This small molecule binds to this protein.
Small molecule (SMILES): CC(C)C[C@H](NC(=O)CN)C(=O)N[C@H](C(=O)N[C@H](C(=O)NCC(=O)N[C@@H](CO)C(=O)N[C@@H](CC(C)C)C(=O)N[C@@H](CCCN=C(N)N)C(=O)NCC=O)C(C)C)[C@@H](C)O

Binding-site contacts:
Ligand atom CD contacts residue ASP53 of chain 32.C at 3.3 Å.
Ligand atom C contacts residue ASP258 of chain 32.C at 3.7 Å.
Ligand atom OG1 contacts residue ASP258 of chain 32.C at 3.5 Å.
Ligand atom O contacts residue ARG50 of chain 32.C at 3.7 Å.
Ligand atom CB contacts residue ILE39 of chain 32.C at 3.7 Å (hydrophobic).
Ligand atom CA contacts residue ARG49 of chain 32.C at 3.7 Å.
Ligand atom N contacts residue ASP258 of chain 32.C at 3.3 Å (salt-bridge).
Ligand atom CA contacts residue ILE54 of chain 32.C at 3.7 Å (hydrophobic).
Ligand atom N contacts residue ASP258 of chain 32.C at 3.7 Å.
Ligand atom CA contacts residue ASP258 of chain 32.C at 3.3 Å.
Ligand atom C contacts residue ILE39 of chain 32.C at 3.6 Å (hydrophobic).
Ligand atom N contacts residue ARG49 of chain 32.C at 3.7 Å.
Ligand atom CB contacts residue ARG49 of chain 32.C at 3.7 Å.
Ligand atom CD1 contacts residue PRO57 of chain 32.C at 3.6 Å (hydrophobic).
Ligand atom OG1 contacts residue MET259 of chain 32.C at 2.6 Å (h-bond).
Ligand atom N contacts residue ARG49 of chain 32.C at 3.5 Å (salt-bridge).
Ligand atom O contacts residue ILE54 of chain 32.C at 3.4 Å.
Ligand atom NH1 contacts residue ILE51 of chain 32.C at 3.5 Å (h-bond).
Ligand atom CB contacts residue ARG49 of chain 32.C at 3.6 Å.
Ligand atom CG2 contacts residue ALA42 of chain 32.C at 3.7 Å (hydrophobic).
Ligand atom NE contacts residue ASP53 of chain 32.C at 3.6 Å (salt-bridge).
Ligand atom CG2 contacts residue MET259 of chain 32.C at 3.7 Å (hydrophobic).
Ligand atom N contacts residue ASP258 of chain 32.C at 3.2 Å (salt-bridge).
Ligand atom N contacts residue ARG49 of chain 32.C at 3.5 Å (salt-bridge).
Ligand atom C contacts residue ILE54 of chain 32.C at 3.7 Å (hydrophobic).
Ligand atom NH1 contacts residue THR246 of chain 32.C at 3.5 Å.
Ligand atom C contacts residue ARG49 of chain 32.C at 3.5 Å.
Ligand atom CZ contacts residue ASP228 of chain 32.C at 3.2 Å.
Ligand atom O contacts residue ILE39 of chain 32.C at 3.5 Å.
Ligand atom NH2 contacts residue THR246 of chain 32.C at 2.8 Å (h-bond).
Ligand atom NH1 contacts residue ARG50 of chain 32.C at 3.7 Å.
Ligand atom N contacts residue ASP258 of chain 32.C at 2.9 Å (salt-bridge).
Ligand atom O contacts residue ARG49 of chain 32.C at 3.0 Å (salt-bridge).
Ligand atom O contacts residue ARG43 of chain 32.C at 3.3 Å (salt-bridge).
Ligand atom NH2 contacts residue ASP228 of chain 32.C at 2.5 Å (salt-bridge).
Ligand atom O contacts residue ARG43 of chain 32.C at 2.9 Å (salt-bridge).
Ligand atom CB contacts residue MET259 of chain 32.C at 3.5 Å (hydrophobic).
Ligand atom NH1 contacts residue ASP228 of chain 32.C at 3.2 Å (salt-bridge).
Ligand atom CD2 contacts residue ARG43 of chain 32.C at 3.7 Å.
Ligand atom CB contacts residue ASP258 of chain 32.C at 3.7 Å.

Sequence of chain 32.C:
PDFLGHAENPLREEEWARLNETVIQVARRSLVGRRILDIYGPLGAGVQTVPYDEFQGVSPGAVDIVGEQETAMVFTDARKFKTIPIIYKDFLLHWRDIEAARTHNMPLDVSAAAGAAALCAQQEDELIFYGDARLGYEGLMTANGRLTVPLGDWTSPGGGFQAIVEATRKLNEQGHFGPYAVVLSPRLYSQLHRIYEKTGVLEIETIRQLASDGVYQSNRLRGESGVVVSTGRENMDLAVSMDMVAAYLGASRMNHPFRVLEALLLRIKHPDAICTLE